Binding-site contacts:
Ligand atom C8 contacts residue ASN61 of chain 1.B at 4.2 Å.
Ligand atom C7 contacts residue ASN61 of chain 1.B at 3.3 Å.
Ligand atom O7 contacts residue ASN61 of chain 1.B at 3.4 Å (h-bond).
Ligand atom C2 contacts residue ASN61 of chain 1.B at 2.5 Å.
Ligand atom O5 contacts residue ASN61 of chain 1.B at 2.4 Å (h-bond).
Ligand atom C1 contacts residue ASN61 of chain 1.B at 1.4 Å.
Ligand atom C5 contacts residue ASN61 of chain 1.B at 3.6 Å.
Ligand atom O7 contacts residue SER60 of chain 1.B at 3.6 Å.
Ligand atom C4 contacts residue ASN61 of chain 1.B at 4.3 Å.
Ligand atom O7 contacts residue PHE59 of chain 1.B at 3.6 Å (h-bond).
Ligand atom N2 contacts residue ASN61 of chain 1.B at 3.0 Å (h-bond).
Ligand atom C3 contacts residue ASN61 of chain 1.B at 3.9 Å.

Sequence of chain 1.B:
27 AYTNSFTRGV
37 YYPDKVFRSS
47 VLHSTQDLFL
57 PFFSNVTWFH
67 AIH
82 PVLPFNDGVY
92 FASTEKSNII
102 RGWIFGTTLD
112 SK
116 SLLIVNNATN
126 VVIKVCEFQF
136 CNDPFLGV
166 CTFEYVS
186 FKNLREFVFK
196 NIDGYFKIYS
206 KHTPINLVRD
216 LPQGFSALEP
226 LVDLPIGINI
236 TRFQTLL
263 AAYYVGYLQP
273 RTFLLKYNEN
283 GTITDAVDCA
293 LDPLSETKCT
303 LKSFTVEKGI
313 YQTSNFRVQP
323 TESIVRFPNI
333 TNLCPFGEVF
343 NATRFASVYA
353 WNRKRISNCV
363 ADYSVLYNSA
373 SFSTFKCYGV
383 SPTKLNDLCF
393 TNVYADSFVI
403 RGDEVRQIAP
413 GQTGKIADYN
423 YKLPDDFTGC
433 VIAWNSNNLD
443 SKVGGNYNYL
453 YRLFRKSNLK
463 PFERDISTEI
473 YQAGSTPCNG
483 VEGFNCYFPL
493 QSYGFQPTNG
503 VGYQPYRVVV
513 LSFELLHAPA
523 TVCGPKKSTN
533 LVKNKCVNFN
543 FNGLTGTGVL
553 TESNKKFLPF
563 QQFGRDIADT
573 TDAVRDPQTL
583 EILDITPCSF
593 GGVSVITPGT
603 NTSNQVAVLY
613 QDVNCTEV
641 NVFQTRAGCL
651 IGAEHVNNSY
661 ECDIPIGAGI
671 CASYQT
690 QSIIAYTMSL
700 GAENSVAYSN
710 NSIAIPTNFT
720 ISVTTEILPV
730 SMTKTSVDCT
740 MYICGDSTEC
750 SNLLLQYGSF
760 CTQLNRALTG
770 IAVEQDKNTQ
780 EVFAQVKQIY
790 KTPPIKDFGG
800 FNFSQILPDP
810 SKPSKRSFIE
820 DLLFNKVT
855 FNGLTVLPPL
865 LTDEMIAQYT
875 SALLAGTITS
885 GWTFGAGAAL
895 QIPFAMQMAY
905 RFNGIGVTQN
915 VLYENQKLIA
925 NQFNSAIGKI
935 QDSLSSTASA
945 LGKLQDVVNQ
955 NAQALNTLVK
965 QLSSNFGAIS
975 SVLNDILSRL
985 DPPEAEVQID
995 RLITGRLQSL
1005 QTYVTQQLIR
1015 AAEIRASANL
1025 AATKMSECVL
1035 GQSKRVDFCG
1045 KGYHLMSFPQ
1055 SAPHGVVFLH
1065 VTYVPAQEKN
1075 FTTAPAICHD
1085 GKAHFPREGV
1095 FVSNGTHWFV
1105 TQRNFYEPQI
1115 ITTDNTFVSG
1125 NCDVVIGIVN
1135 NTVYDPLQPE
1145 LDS

This protein binds this small molecule.
Small molecule (SMILES): CC(=O)N[C@@H]1[C@@H](O)[C@H](O)[C@@H](CO)O[C@H]1O